Binding-site contacts:
Ligand atom OP1 contacts residue ARG247 of chain 1.A at 2.9 Å (salt-bridge).
Ligand atom C3' contacts residue DUP1 of chain 1.E at 3.5 Å.
Ligand atom OP2 contacts residue THR105 of chain 1.A at 3.5 Å (h-bond).
Ligand atom N3 contacts residue TYR264 of chain 1.A at 2.8 Å (h-bond).
Ligand atom P contacts residue GLY104 of chain 1.A at 3.5 Å.
Ligand atom N7 contacts residue DUP1 of chain 1.E at 3.2 Å (h-bond).
Ligand atom O3' contacts residue ALA103 of chain 1.A at 3.7 Å.
Ligand atom C1' contacts residue TYR264 of chain 1.A at 3.6 Å (hydrophobic).
Ligand atom OP1 contacts residue ILE100 of chain 1.A at 3.7 Å.
Ligand atom O3' contacts residue ASP249 of chain 1.A at 2.7 Å (salt-bridge).
Ligand atom OP2 contacts residue GLY104 of chain 1.A at 3.6 Å.
Ligand atom OP1 contacts residue GLY102 of chain 1.A at 2.8 Å (h-bond).
Ligand atom C5' contacts residue GLY102 of chain 1.A at 3.6 Å.
Ligand atom O3' contacts residue GLY102 of chain 1.A at 3.4 Å.
Ligand atom C2 contacts residue TYR264 of chain 1.A at 3.7 Å (hydrophobic).
Ligand atom OP1 contacts residue NA1 of chain 1.G at 2.4 Å (h-bond).
Ligand atom C5' contacts residue ASP249 of chain 1.A at 3.4 Å.
Ligand atom C3' contacts residue ASP249 of chain 1.A at 3.1 Å.
Ligand atom C8 contacts residue DUP1 of chain 1.E at 3.4 Å.
Ligand atom N9 contacts residue DUP1 of chain 1.E at 3.7 Å.
Ligand atom P contacts residue NA1 of chain 1.G at 3.4 Å.
Ligand atom O3' contacts residue PHE265 of chain 1.A at 3.3 Å.
Ligand atom C4' contacts residue TRP101 of chain 1.A at 3.6 Å (hydrophobic).
Ligand atom OP1 contacts residue THR107 of chain 1.A at 2.6 Å (h-bond).
Ligand atom OP1 contacts residue LYS106 of chain 1.A at 3.7 Å.
Ligand atom C4' contacts residue GLY102 of chain 1.A at 3.7 Å.
Ligand atom OP1 contacts residue ALA103 of chain 1.A at 3.4 Å (h-bond).
Ligand atom C4' contacts residue ASP249 of chain 1.A at 3.3 Å.
Ligand atom OP2 contacts residue NA1 of chain 1.G at 3.6 Å.
Ligand atom OP2 contacts residue LYS106 of chain 1.A at 3.1 Å (salt-bridge).
Ligand atom C6 contacts residue DUP1 of chain 1.E at 3.4 Å.
Ligand atom C5' contacts residue GLY104 of chain 1.A at 3.6 Å.
Ligand atom OP2 contacts residue LYS106 of chain 1.A at 3.8 Å.
Ligand atom O3' contacts residue TRP101 of chain 1.A at 3.3 Å.
Ligand atom C5 contacts residue DUP1 of chain 1.E at 3.3 Å.
Ligand atom N6 contacts residue DUP1 of chain 1.E at 3.4 Å (h-bond).
Ligand atom C2' contacts residue DUP1 of chain 1.E at 3.2 Å.
Ligand atom OP1 contacts residue TRP101 of chain 1.A at 3.1 Å (h-bond).
Ligand atom OP1 contacts residue GLY104 of chain 1.A at 2.8 Å (h-bond).
Ligand atom O5' contacts residue GLY104 of chain 1.A at 3.3 Å (h-bond).

Sequence of chain 1.A:
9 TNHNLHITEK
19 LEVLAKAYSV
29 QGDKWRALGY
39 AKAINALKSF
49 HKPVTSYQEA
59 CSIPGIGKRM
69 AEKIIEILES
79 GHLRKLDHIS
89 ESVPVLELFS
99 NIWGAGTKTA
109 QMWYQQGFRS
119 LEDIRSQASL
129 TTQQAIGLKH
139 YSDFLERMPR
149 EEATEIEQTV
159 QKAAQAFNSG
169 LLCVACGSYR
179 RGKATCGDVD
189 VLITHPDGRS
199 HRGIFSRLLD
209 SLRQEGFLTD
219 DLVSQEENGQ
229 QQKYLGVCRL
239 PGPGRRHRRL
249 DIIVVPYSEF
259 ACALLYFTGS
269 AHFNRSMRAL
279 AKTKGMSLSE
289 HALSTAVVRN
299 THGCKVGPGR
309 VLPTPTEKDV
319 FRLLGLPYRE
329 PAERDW

This protein binds this small molecule.
Small molecule (SMILES): Cc1cn([C@H]2C[C@H](O[P](=O)(O)OC[C@H]3O[C@@H](n4cnc5c(N)ncnc54)C[C@@H]3O[P](=O)(O)OC[C@H]3O[C@@H](n4cnc5c(N)ncnc54)C[C@@H]3O)[C@@H](CO[P](=O)(O)O[C@H]3C[C@H](n4cnc5c(=O)nc(N)[nH]c54)O[C@@H]3CO[P](=O)(O)O[C@H]3C[C@H](n4cnc5c(N)ncnc54)O[C@@H]3CO[P](=O)(O)O[C@H]3C[C@H](n4ccc(N)nc4=O)O[C@@H]3CO)O2)c(=O)[nH]c1=O